Sequence of chain 1.D:
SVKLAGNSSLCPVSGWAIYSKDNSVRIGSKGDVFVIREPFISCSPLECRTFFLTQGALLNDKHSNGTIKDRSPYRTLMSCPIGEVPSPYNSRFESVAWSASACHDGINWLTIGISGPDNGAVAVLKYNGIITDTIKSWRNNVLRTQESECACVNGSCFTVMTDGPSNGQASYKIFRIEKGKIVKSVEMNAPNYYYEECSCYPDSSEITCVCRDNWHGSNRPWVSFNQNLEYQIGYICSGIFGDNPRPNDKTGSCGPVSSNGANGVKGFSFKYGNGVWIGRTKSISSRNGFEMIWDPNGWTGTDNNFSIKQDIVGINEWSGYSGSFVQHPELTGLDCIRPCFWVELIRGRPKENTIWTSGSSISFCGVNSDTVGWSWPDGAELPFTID

Sequence of chain 1.A:
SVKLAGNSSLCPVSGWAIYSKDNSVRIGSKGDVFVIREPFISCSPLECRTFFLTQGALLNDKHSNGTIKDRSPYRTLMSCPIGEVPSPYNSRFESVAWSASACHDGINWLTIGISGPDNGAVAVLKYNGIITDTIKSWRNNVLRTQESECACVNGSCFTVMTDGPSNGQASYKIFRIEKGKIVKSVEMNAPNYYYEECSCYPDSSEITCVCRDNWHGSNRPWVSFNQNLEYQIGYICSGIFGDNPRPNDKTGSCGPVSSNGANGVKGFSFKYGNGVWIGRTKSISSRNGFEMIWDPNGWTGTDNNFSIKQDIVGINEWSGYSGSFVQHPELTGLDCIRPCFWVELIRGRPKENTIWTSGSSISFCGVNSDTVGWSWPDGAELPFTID

This small molecule binds to this protein.
Small molecule (SMILES): CC(=O)N[C@H]1[C@@H](O[C@H]2[C@H](O)[C@@H](NC(C)=O)CO[C@@H]2CO)O[C@H](CO)[C@@H](O)[C@@H]1O

Binding-site contacts:
Ligand atom O7 contacts residue GLU381 of chain 1.A at 3.2 Å (salt-bridge).
Ligand atom N2 contacts residue ASN65 of chain 1.D at 2.7 Å (h-bond).
Ligand atom C4 contacts residue ASN65 of chain 1.D at 4.1 Å.
Ligand atom C1 contacts residue ASN65 of chain 1.D at 1.4 Å.
Ligand atom O7 contacts residue ASN65 of chain 1.D at 4.0 Å.
Ligand atom C2 contacts residue ASN65 of chain 1.D at 2.5 Å.
Ligand atom C8 contacts residue ASN65 of chain 1.D at 4.2 Å.
Ligand atom C5 contacts residue ASN65 of chain 1.D at 3.6 Å.
Ligand atom C8 contacts residue GLU381 of chain 1.A at 4.5 Å.
Ligand atom C3 contacts residue ASN65 of chain 1.D at 3.9 Å.
Ligand atom O6 contacts residue LYS69 of chain 1.D at 4.1 Å.
Ligand atom O5 contacts residue ASN65 of chain 1.D at 2.3 Å (h-bond).
Ligand atom C7 contacts residue ASN65 of chain 1.D at 3.4 Å.
Ligand atom O6 contacts residue GLY66 of chain 1.D at 4.1 Å.
Ligand atom O5 contacts residue GLY66 of chain 1.D at 4.1 Å.
Ligand atom C7 contacts residue GLU381 of chain 1.A at 4.2 Å.